The small molecule below binds the protein below.
Small molecule (SMILES): CC(=O)N[C@@H]1[C@@H](O)[C@H](O)[C@@H](CO)O[C@H]1O

Sequence of chain 1.D:
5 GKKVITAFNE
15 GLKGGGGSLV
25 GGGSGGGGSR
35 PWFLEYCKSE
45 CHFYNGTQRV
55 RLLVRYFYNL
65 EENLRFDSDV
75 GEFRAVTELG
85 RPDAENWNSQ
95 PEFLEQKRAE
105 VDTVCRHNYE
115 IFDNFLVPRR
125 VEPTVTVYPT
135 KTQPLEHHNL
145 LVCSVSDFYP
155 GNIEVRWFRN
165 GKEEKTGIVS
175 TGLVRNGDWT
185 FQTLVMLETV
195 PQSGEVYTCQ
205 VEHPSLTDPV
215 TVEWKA

Sequence of chain 1.B:
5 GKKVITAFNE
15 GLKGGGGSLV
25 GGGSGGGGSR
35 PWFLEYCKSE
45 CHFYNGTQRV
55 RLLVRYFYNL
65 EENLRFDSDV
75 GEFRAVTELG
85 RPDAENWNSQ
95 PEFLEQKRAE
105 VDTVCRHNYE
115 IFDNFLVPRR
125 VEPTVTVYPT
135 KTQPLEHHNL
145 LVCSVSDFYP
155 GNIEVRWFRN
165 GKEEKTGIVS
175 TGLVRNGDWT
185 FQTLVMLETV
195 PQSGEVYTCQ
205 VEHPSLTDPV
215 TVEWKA

Binding-site contacts:
Ligand atom C7 contacts residue VAL24 of chain 1.B at 4.3 Å (hydrophobic).
Ligand atom C5 contacts residue ASN78 of chain 1.A at 3.7 Å.
Ligand atom O7 contacts residue VAL24 of chain 1.B at 3.3 Å.
Ligand atom C7 contacts residue ASN78 of chain 1.A at 3.3 Å.
Ligand atom O5 contacts residue ASN78 of chain 1.A at 2.4 Å (h-bond).
Ligand atom C4 contacts residue ASN78 of chain 1.A at 4.2 Å.
Ligand atom O7 contacts residue ASN78 of chain 1.A at 3.3 Å (h-bond).
Ligand atom C8 contacts residue ASN78 of chain 1.A at 4.5 Å.
Ligand atom N2 contacts residue ASN78 of chain 1.A at 2.9 Å (h-bond).
Ligand atom C2 contacts residue ASN78 of chain 1.A at 2.5 Å.
Ligand atom C1 contacts residue ASN78 of chain 1.A at 1.4 Å.
Ligand atom C8 contacts residue VAL173 of chain 1.D at 3.9 Å (hydrophobic).
Ligand atom C3 contacts residue ASN78 of chain 1.A at 3.8 Å.

Sequence of chain 1.A:
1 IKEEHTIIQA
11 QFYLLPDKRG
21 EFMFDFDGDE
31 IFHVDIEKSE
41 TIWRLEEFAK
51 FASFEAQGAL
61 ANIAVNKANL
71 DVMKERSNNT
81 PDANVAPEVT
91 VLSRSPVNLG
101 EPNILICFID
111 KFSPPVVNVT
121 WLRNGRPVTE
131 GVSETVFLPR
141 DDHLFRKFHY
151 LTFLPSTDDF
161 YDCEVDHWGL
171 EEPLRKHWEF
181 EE